Sequence of chain 1.D:
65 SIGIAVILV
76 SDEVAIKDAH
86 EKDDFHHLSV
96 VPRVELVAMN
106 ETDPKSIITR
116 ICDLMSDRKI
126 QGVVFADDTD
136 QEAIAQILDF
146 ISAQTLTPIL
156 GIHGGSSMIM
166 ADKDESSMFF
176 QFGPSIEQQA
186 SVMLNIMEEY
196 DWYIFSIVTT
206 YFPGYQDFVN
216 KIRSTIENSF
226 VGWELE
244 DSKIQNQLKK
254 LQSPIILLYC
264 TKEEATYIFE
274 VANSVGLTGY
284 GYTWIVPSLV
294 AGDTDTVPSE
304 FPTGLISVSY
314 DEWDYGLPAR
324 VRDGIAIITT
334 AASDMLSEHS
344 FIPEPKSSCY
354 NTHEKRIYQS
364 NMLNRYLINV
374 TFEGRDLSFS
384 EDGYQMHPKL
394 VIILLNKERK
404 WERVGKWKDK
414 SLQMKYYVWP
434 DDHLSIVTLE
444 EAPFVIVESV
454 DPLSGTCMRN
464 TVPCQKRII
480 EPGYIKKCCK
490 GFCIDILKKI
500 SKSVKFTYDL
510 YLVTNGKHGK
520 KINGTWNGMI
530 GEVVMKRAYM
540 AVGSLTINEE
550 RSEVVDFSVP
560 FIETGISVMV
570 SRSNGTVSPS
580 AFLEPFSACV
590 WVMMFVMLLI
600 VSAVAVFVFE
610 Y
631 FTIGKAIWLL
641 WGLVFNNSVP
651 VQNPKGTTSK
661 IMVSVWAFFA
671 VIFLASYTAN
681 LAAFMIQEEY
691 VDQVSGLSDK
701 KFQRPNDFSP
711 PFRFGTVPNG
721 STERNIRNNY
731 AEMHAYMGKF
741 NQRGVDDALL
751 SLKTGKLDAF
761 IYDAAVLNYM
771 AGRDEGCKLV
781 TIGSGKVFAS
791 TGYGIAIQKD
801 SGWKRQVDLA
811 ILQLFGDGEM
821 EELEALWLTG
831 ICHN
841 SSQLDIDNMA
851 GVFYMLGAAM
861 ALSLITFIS

Binding-site contacts:
Ligand atom C8 contacts residue ASN573 of chain 1.D at 4.2 Å.
Ligand atom C7 contacts residue ASN573 of chain 1.D at 2.9 Å.
Ligand atom C6 contacts residue ASN573 of chain 1.D at 4.5 Å.
Ligand atom O7 contacts residue ASN573 of chain 1.D at 2.5 Å (h-bond).
Ligand atom O5 contacts residue ARG571 of chain 1.D at 4.3 Å.
Ligand atom C1 contacts residue ASN573 of chain 1.D at 1.4 Å.
Ligand atom O5 contacts residue ASN573 of chain 1.D at 2.3 Å (h-bond).
Ligand atom C4 contacts residue ASN573 of chain 1.D at 4.2 Å.
Ligand atom C2 contacts residue ASN573 of chain 1.D at 2.4 Å.
Ligand atom C5 contacts residue ASN573 of chain 1.D at 3.6 Å.
Ligand atom C3 contacts residue ASN573 of chain 1.D at 3.8 Å.
Ligand atom N2 contacts residue ASN573 of chain 1.D at 2.9 Å (h-bond).

A small-molecule ligand and the protein it binds are described below.
Small molecule (SMILES): CC(=O)N[C@@H]1[C@@H](O)[C@H](O)[C@@H](CO)O[C@H]1O